A protein and the small-molecule ligand that binds it are described below.
Small molecule (SMILES): CC(=O)N[C@@H]1[C@@H](O)[C@H](O)[C@@H](CO)O[C@H]1O

Binding-site contacts:
Ligand atom O7 contacts residue ASN23 of chain 1.C at 4.3 Å.
Ligand atom C3 contacts residue ASN23 of chain 1.C at 3.8 Å.
Ligand atom C6 contacts residue GLN15 of chain 1.C at 4.4 Å.
Ligand atom O6 contacts residue GLN15 of chain 1.C at 4.4 Å.
Ligand atom C8 contacts residue LYS22 of chain 1.C at 3.9 Å.
Ligand atom C5 contacts residue ASN23 of chain 1.C at 3.6 Å.
Ligand atom C1 contacts residue ASN23 of chain 1.C at 1.4 Å.
Ligand atom C7 contacts residue ASN23 of chain 1.C at 3.9 Å.
Ligand atom C2 contacts residue ASN23 of chain 1.C at 2.5 Å.
Ligand atom N2 contacts residue ASN23 of chain 1.C at 3.0 Å (h-bond).
Ligand atom C4 contacts residue ASN23 of chain 1.C at 4.2 Å.
Ligand atom O5 contacts residue ASN23 of chain 1.C at 2.3 Å (h-bond).
Ligand atom O5 contacts residue GLN15 of chain 1.C at 4.0 Å.

Sequence of chain 1.C:
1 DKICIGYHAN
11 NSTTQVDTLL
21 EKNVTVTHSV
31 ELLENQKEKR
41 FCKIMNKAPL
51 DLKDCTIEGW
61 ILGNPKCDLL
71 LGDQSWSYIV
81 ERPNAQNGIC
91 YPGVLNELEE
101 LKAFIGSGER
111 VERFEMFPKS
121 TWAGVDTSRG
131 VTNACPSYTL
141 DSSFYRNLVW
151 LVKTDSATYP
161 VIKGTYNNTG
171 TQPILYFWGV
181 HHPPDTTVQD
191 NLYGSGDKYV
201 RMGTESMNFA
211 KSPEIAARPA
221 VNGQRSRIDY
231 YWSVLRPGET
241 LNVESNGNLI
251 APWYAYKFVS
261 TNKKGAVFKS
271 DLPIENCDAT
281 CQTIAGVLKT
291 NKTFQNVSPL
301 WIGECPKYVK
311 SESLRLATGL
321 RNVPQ